Sequence of chain 1.A:
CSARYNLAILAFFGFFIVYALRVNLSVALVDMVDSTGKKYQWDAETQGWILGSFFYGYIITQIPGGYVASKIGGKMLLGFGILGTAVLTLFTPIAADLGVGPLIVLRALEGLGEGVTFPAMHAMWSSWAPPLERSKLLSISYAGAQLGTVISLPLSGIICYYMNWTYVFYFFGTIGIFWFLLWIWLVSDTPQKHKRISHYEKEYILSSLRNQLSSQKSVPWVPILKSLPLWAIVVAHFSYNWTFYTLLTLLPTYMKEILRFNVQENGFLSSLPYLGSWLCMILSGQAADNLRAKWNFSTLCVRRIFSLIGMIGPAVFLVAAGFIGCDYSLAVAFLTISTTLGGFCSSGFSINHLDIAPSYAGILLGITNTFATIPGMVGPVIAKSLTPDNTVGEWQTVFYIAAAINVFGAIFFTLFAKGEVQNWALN

A protein and the small-molecule ligand that binds it are described below.
Small molecule (SMILES): N[C@@H](CCC(=O)O)C(=O)O

Binding-site contacts:
Ligand atom CB contacts residue ASP1 of chain 1.C at 3.5 Å.
Ligand atom N contacts residue ACE1 of chain 1.B at 4.0 Å.
Ligand atom CG contacts residue HIS422 of chain 1.A at 4.0 Å.
Ligand atom OXT contacts residue LEU434 of chain 1.A at 3.3 Å.
Ligand atom OE2 contacts residue HIS422 of chain 1.A at 3.0 Å (h-bond).
Ligand atom N contacts residue ASP1 of chain 1.C at 1.4 Å.
Ligand atom OXT contacts residue SER419 of chain 1.A at 4.3 Å.
Ligand atom CG contacts residue ASP1 of chain 1.C at 4.4 Å.
Ligand atom CA contacts residue ASP1 of chain 1.C at 2.5 Å.
Ligand atom OE2 contacts residue LEU423 of chain 1.A at 4.0 Å.
Ligand atom O contacts residue SER419 of chain 1.A at 3.1 Å.
Ligand atom OXT contacts residue ASN438 of chain 1.A at 4.5 Å.
Ligand atom OXT contacts residue ASP1 of chain 1.C at 4.3 Å.
Ligand atom C contacts residue LEU434 of chain 1.A at 4.2 Å (hydrophobic).
Ligand atom CG contacts residue PHE187 of chain 1.A at 4.3 Å (hydrophobic).
Ligand atom CB contacts residue TYR211 of chain 1.A at 4.3 Å (hydrophobic).
Ligand atom OE2 contacts residue LEU434 of chain 1.A at 4.2 Å.
Ligand atom CG contacts residue TYR211 of chain 1.A at 4.2 Å (hydrophobic).
Ligand atom CD contacts residue HIS422 of chain 1.A at 3.7 Å.
Ligand atom C contacts residue SER419 of chain 1.A at 4.2 Å.
Ligand atom O contacts residue ASP1 of chain 1.C at 4.3 Å.
Ligand atom CG contacts residue LEU434 of chain 1.A at 3.8 Å (hydrophobic).
Ligand atom OE1 contacts residue TYR211 of chain 1.A at 4.2 Å.
Ligand atom C contacts residue ASP1 of chain 1.C at 3.6 Å.